A small-molecule ligand and the protein it binds are described below.
Small molecule (SMILES): CC(=O)N[C@@H]1[C@@H](O)[C@H](O)[C@@H](CO)O[C@H]1O

Binding-site contacts:
Ligand atom N2 contacts residue ASN161 of chain 1.A at 3.4 Å (h-bond).
Ligand atom C1 contacts residue ASN161 of chain 1.A at 1.4 Å.
Ligand atom O7 contacts residue ASN161 of chain 1.A at 3.9 Å.
Ligand atom C3 contacts residue ASN161 of chain 1.A at 3.6 Å.
Ligand atom O6 contacts residue HIS162 of chain 1.A at 3.3 Å.
Ligand atom C5 contacts residue ASN161 of chain 1.A at 3.7 Å.
Ligand atom C6 contacts residue HIS162 of chain 1.A at 3.7 Å.
Ligand atom O5 contacts residue ASN161 of chain 1.A at 2.4 Å (h-bond).
Ligand atom C7 contacts residue ASN161 of chain 1.A at 4.0 Å.
Ligand atom O3 contacts residue ASN161 of chain 1.A at 3.7 Å.
Ligand atom C2 contacts residue ASN161 of chain 1.A at 2.4 Å.
Ligand atom C4 contacts residue ASN161 of chain 1.A at 4.3 Å.

Sequence of chain 1.A:
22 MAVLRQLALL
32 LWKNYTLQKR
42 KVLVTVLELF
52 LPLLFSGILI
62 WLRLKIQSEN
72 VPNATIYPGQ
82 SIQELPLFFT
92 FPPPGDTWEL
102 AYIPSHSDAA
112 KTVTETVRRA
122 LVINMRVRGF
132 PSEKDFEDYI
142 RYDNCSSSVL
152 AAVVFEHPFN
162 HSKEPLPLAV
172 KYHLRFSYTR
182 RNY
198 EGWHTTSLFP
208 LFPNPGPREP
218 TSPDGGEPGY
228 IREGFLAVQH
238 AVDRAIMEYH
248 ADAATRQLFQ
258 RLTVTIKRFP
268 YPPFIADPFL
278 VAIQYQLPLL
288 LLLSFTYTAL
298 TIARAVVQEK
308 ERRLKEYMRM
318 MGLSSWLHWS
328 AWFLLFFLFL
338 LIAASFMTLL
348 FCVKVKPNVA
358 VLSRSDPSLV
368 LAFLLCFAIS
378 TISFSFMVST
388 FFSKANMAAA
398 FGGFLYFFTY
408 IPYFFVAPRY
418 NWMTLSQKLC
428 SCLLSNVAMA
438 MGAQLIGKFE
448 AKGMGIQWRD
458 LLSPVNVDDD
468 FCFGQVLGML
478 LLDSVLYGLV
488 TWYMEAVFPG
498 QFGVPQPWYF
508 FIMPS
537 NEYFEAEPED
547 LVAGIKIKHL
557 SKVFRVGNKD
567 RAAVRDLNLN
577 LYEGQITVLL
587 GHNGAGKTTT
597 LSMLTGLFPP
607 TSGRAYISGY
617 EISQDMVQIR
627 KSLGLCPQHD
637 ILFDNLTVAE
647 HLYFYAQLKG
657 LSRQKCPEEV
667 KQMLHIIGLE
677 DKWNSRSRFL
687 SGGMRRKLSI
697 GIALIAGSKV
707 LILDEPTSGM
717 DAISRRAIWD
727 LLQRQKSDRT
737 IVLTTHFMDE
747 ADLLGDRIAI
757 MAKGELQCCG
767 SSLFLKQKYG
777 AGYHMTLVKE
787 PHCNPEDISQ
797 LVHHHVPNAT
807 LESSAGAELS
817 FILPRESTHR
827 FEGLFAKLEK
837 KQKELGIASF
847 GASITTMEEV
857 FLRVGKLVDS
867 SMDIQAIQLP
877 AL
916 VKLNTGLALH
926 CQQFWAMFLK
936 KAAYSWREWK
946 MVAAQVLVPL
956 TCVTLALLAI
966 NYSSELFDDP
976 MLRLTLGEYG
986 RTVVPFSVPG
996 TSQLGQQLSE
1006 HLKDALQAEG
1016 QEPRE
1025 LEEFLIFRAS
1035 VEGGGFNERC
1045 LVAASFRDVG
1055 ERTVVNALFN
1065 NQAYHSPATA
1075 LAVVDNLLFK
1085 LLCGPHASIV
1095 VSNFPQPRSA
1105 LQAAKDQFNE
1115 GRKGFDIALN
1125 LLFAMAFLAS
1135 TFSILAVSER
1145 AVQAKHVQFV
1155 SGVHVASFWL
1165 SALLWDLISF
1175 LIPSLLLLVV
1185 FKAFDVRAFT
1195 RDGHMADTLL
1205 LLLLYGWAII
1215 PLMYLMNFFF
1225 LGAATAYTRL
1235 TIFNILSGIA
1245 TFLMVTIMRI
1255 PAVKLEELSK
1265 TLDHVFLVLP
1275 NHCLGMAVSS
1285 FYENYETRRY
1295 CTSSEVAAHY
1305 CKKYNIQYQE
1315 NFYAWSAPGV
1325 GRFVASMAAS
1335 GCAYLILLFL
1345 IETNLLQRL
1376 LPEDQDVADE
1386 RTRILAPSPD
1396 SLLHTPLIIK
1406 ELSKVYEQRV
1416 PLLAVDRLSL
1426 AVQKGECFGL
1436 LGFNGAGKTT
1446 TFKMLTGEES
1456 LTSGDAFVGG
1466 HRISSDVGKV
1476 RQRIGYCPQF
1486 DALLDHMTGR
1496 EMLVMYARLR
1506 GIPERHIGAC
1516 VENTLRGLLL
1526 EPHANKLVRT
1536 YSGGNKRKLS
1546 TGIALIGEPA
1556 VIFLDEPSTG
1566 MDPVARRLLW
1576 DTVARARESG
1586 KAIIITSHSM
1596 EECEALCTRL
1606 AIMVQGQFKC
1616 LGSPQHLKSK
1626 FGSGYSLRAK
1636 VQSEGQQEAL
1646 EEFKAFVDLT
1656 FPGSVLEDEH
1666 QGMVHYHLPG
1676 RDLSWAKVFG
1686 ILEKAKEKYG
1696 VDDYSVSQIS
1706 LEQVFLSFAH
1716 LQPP